The protein below binds the small molecule below.
Small molecule (SMILES): CC(=O)N[C@H]1[C@H](O[C@H]2[C@H](O)[C@@H](NC(C)=O)CO[C@@H]2CO[C@@H]2O[C@@H](C)[C@@H](O)[C@@H](O)[C@@H]2O)O[C@H](CO)[C@@H](O[C@@H]2O[C@H](CO[C@H]3O[C@H](CO)[C@@H](O)[C@H](O)[C@@H]3O[C@@H]3O[C@H](CO)[C@@H](O)[C@H](O)[C@H]3NC(C)=O)[C@@H](O)[C@H](O[C@H]3O[C@H](CO)[C@@H](O)[C@H](O)[C@@H]3O[C@@H]3O[C@H](CO)[C@@H](O)[C@H](O)[C@H]3NC(C)=O)[C@@H]2O)[C@@H]1O

Binding-site contacts:
Ligand atom C3 contacts residue PHE30 of chain 1.B at 3.7 Å (hydrophobic).
Ligand atom C4 contacts residue TYR85 of chain 1.B at 3.8 Å (hydrophobic).
Ligand atom C3 contacts residue ASP54 of chain 1.B at 3.7 Å.
Ligand atom N2 contacts residue THR88 of chain 1.B at 3.8 Å.
Ligand atom C7 contacts residue ASP54 of chain 1.B at 4.0 Å.
Ligand atom O7 contacts residue VAL53 of chain 1.B at 3.4 Å.
Ligand atom C5 contacts residue ASN86 of chain 1.B at 3.6 Å.
Ligand atom C6 contacts residue TYR85 of chain 1.B at 3.9 Å (hydrophobic).
Ligand atom C1 contacts residue PHE30 of chain 1.B at 3.8 Å (hydrophobic).
Ligand atom C3 contacts residue ASN86 of chain 1.B at 3.6 Å.
Ligand atom O5 contacts residue GLU83 of chain 1.B at 4.0 Å.
Ligand atom C2 contacts residue PHE30 of chain 1.B at 3.7 Å (hydrophobic).
Ligand atom C2 contacts residue ASP54 of chain 1.B at 3.8 Å.
Ligand atom O5 contacts residue ASN86 of chain 1.B at 2.3 Å (h-bond).
Ligand atom C8 contacts residue ARG90 of chain 1.B at 3.5 Å.
Ligand atom O5 contacts residue TYR85 of chain 1.B at 3.5 Å.
Ligand atom N2 contacts residue ASP54 of chain 1.B at 3.0 Å (salt-bridge).
Ligand atom C5 contacts residue PHE32 of chain 1.B at 3.7 Å (hydrophobic).
Ligand atom C4 contacts residue PHE30 of chain 1.B at 4.0 Å (hydrophobic).
Ligand atom C1 contacts residue THR88 of chain 1.B at 3.3 Å.
Ligand atom O7 contacts residue ARG90 of chain 1.B at 3.8 Å.
Ligand atom C6 contacts residue PHE32 of chain 1.B at 3.6 Å (hydrophobic).
Ligand atom C2 contacts residue PHE32 of chain 1.B at 3.6 Å (hydrophobic).
Ligand atom C6 contacts residue PHE32 of chain 1.B at 3.7 Å (hydrophobic).
Ligand atom C3 contacts residue TYR85 of chain 1.B at 4.0 Å (hydrophobic).
Ligand atom C7 contacts residue ASN86 of chain 1.B at 3.2 Å.
Ligand atom O6 contacts residue PHE32 of chain 1.B at 3.2 Å.
Ligand atom C1 contacts residue ASN86 of chain 1.B at 1.4 Å.
Ligand atom O6 contacts residue PHE30 of chain 1.B at 3.5 Å.
Ligand atom C1 contacts residue PHE32 of chain 1.B at 3.6 Å (hydrophobic).
Ligand atom C5 contacts residue TYR85 of chain 1.B at 3.5 Å (hydrophobic).
Ligand atom C2 contacts residue ASN86 of chain 1.B at 2.2 Å.
Ligand atom O5 contacts residue PHE30 of chain 1.B at 3.3 Å.
Ligand atom C8 contacts residue ASP54 of chain 1.B at 3.9 Å.
Ligand atom C8 contacts residue PHE30 of chain 1.B at 3.5 Å (hydrophobic).
Ligand atom O7 contacts residue ASN86 of chain 1.B at 3.4 Å (h-bond).
Ligand atom O3 contacts residue ASP54 of chain 1.B at 3.9 Å.
Ligand atom N2 contacts residue ASN86 of chain 1.B at 2.7 Å (h-bond).
Ligand atom C6 contacts residue THR49 of chain 1.B at 4.0 Å.
Ligand atom O7 contacts residue VAL51 of chain 1.B at 3.9 Å.

Sequence of chain 1.B:
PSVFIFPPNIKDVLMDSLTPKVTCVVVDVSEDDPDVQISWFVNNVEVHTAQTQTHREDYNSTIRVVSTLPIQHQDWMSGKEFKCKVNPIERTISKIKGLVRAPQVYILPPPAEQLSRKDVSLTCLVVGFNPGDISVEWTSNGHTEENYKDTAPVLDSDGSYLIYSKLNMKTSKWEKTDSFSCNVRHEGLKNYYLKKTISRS